A protein and the small-molecule ligand that binds it are described below.
Small molecule (SMILES): CC(C)C[C@H](NC(=O)[C@H](CC1=c2ccccc2=NC1)NC(=O)[C@H](CC(=O)O)NC(=O)[C@H](CCC(N)=O)NC(=O)[C@H](CC(N)=O)NC(=O)[C@H](CCCN=C(N)N)NC(=O)[C@H](CO)NC(=O)CNC(=O)[C@@H](N)CCC(=O)O)C(=O)O

Binding-site contacts:
Ligand atom OXT contacts residue ASN80 of chain 2.A at 3.2 Å (h-bond).
Ligand atom O contacts residue TRP147 of chain 2.A at 2.7 Å (h-bond).
Ligand atom N contacts residue GLU63 of chain 2.A at 2.9 Å (salt-bridge).
Ligand atom C contacts residue TYR7 of chain 2.A at 3.3 Å (hydrophobic).
Ligand atom OE2 contacts residue TRP167 of chain 2.A at 2.6 Å (h-bond).
Ligand atom N contacts residue SER77 of chain 2.A at 3.3 Å (h-bond).
Ligand atom CA contacts residue TYR7 of chain 2.A at 3.1 Å (hydrophobic).
Ligand atom O contacts residue TRP73 of chain 2.A at 3.2 Å (h-bond).
Ligand atom CB contacts residue TRP73 of chain 2.A at 3.3 Å (hydrophobic).
Ligand atom OD1 contacts residue GLN70 of chain 2.A at 3.2 Å (h-bond).
Ligand atom O contacts residue TRP147 of chain 2.A at 3.4 Å (h-bond).
Ligand atom OXT contacts residue TYR84 of chain 2.A at 2.9 Å (h-bond).
Ligand atom CA contacts residue GLU63 of chain 2.A at 3.5 Å.
Ligand atom CD contacts residue TRP167 of chain 2.A at 3.3 Å (hydrophobic).
Ligand atom O contacts residue LYS66 of chain 2.A at 3.1 Å.
Ligand atom CD2 contacts residue TRP147 of chain 2.A at 3.3 Å (hydrophobic).
Ligand atom N contacts residue TYR7 of chain 2.A at 3.4 Å.
Ligand atom N contacts residue TYR156 of chain 2.A at 3.2 Å (h-bond).
Ligand atom N contacts residue GLN70 of chain 2.A at 3.0 Å (h-bond).
Ligand atom ND2 contacts residue GLN97 of chain 2.A at 3.0 Å (h-bond).
Ligand atom OXT contacts residue LYS146 of chain 2.A at 2.8 Å (salt-bridge).
Ligand atom NE2 contacts residue SER150 of chain 2.A at 2.7 Å (h-bond).
Ligand atom ND2 contacts residue TRP73 of chain 2.A at 3.2 Å.
Ligand atom O contacts residue HIS155 of chain 2.A at 2.6 Å (h-bond).
Ligand atom O contacts residue TYR7 of chain 2.A at 3.4 Å.
Ligand atom N contacts residue TYR171 of chain 2.A at 2.8 Å (h-bond).
Ligand atom OD1 contacts residue LYS146 of chain 2.A at 3.3 Å.
Ligand atom CD contacts residue LYS66 of chain 2.A at 3.1 Å.
Ligand atom CG contacts residue LYS66 of chain 2.A at 2.9 Å.
Ligand atom O contacts residue TRP73 of chain 2.A at 3.1 Å (h-bond).
Ligand atom CA contacts residue TYR156 of chain 2.A at 3.4 Å (hydrophobic).
Ligand atom CB contacts residue TYR159 of chain 2.A at 3.4 Å (hydrophobic).
Ligand atom O contacts residue TYR84 of chain 2.A at 2.7 Å (h-bond).
Ligand atom O contacts residue THR143 of chain 2.A at 2.9 Å (h-bond).
Ligand atom CG contacts residue GLN70 of chain 2.A at 3.4 Å.
Ligand atom N contacts residue TYR7 of chain 2.A at 2.8 Å (h-bond).
Ligand atom O contacts residue TYR159 of chain 2.A at 2.8 Å (h-bond).
Ligand atom C contacts residue TYR84 of chain 2.A at 3.2 Å (hydrophobic).
Ligand atom OD1 contacts residue GLN97 of chain 2.A at 3.1 Å (h-bond).
Ligand atom O contacts residue GLN70 of chain 2.A at 3.4 Å (h-bond).

Sequence of chain 2.A:
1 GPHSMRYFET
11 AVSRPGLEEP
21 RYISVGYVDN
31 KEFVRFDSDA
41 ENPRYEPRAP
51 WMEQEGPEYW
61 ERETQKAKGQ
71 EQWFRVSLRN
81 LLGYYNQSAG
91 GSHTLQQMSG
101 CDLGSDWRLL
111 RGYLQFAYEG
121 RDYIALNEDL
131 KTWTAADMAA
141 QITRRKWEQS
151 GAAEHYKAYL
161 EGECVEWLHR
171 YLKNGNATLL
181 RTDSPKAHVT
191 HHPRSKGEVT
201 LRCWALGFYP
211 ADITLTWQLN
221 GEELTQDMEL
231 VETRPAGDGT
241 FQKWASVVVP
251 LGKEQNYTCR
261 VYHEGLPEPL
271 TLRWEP